Binding-site contacts:
Ligand atom O5 contacts residue ASN86 of chain 1.C at 2.9 Å (h-bond).
Ligand atom O4 contacts residue CYS110 of chain 1.C at 3.4 Å.
Ligand atom O6 contacts residue GLY132 of chain 1.C at 3.5 Å.
Ligand atom C8 contacts residue TRP62 of chain 1.C at 4.1 Å (hydrophobic).
Ligand atom O4 contacts residue TRP84 of chain 1.C at 3.3 Å.
Ligand atom C1 contacts residue ASN86 of chain 1.C at 3.5 Å.
Ligand atom C2 contacts residue CYS110 of chain 1.C at 3.6 Å (hydrophobic).
Ligand atom O6 contacts residue TRP84 of chain 1.C at 4.0 Å.
Ligand atom O4 contacts residue ASN86 of chain 1.C at 2.8 Å (h-bond).
Ligand atom O3 contacts residue GLN135 of chain 1.C at 3.9 Å.
Ligand atom O6 contacts residue TRP84 of chain 1.C at 3.6 Å.
Ligand atom C5 contacts residue TRP156 of chain 1.C at 4.0 Å (hydrophobic).
Ligand atom C3 contacts residue ASP134 of chain 1.C at 4.0 Å.
Ligand atom C5 contacts residue TRP187 of chain 1.C at 3.8 Å (hydrophobic).
Ligand atom C4 contacts residue TRP156 of chain 1.C at 3.5 Å (hydrophobic).
Ligand atom C6 contacts residue TRP187 of chain 1.C at 3.8 Å (hydrophobic).
Ligand atom C3 contacts residue TRP156 of chain 1.C at 3.9 Å (hydrophobic).
Ligand atom C4 contacts residue ASN86 of chain 1.C at 4.0 Å.
Ligand atom O5 contacts residue TRP62 of chain 1.C at 3.5 Å (h-bond).
Ligand atom C4 contacts residue ASP134 of chain 1.C at 3.6 Å.
Ligand atom C7 contacts residue SER87 of chain 1.C at 4.1 Å.
Ligand atom O3 contacts residue ASP134 of chain 1.C at 2.8 Å (salt-bridge).
Ligand atom C6 contacts residue TRP84 of chain 1.C at 3.5 Å (hydrophobic).
Ligand atom O3 contacts residue TRP156 of chain 1.C at 3.9 Å.
Ligand atom C6 contacts residue TRP156 of chain 1.C at 4.1 Å (hydrophobic).
Ligand atom O6 contacts residue GLY108 of chain 1.C at 3.3 Å.
Ligand atom C6 contacts residue TRP84 of chain 1.C at 3.8 Å (hydrophobic).
Ligand atom O6 contacts residue TRP187 of chain 1.C at 3.8 Å.
Ligand atom O6 contacts residue ASN86 of chain 1.C at 3.3 Å (h-bond).
Ligand atom O4 contacts residue GLY132 of chain 1.C at 3.9 Å.
Ligand atom C5 contacts residue TRP187 of chain 1.C at 3.9 Å (hydrophobic).
Ligand atom C2 contacts residue ASN86 of chain 1.C at 4.0 Å.
Ligand atom C8 contacts residue SER87 of chain 1.C at 3.1 Å.
Ligand atom C6 contacts residue GLY132 of chain 1.C at 4.0 Å.
Ligand atom C4 contacts residue TRP187 of chain 1.C at 3.9 Å (hydrophobic).
Ligand atom O3 contacts residue ASN86 of chain 1.C at 3.4 Å (h-bond).
Ligand atom C5 contacts residue ASN86 of chain 1.C at 4.1 Å.
Ligand atom C1 contacts residue TRP62 of chain 1.C at 3.6 Å (hydrophobic).
Ligand atom C8 contacts residue ASN86 of chain 1.C at 3.3 Å.
Ligand atom O4 contacts residue ASP134 of chain 1.C at 2.6 Å (salt-bridge).

Sequence of chain 1.C:
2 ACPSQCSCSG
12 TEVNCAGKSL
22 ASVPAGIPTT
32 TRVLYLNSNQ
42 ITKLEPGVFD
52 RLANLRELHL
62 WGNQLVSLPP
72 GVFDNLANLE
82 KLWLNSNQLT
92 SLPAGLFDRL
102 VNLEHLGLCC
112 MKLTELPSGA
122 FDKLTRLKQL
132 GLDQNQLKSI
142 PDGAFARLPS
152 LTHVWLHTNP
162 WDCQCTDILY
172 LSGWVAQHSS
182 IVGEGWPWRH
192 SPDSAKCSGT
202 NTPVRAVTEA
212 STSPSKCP

A small-molecule ligand and the protein it binds are described below.
Small molecule (SMILES): CC(=O)N[C@@H]1[C@@H](O[C@@H]2O[C@H](CO)[C@H](O)[C@H](O)[C@H]2O)[C@@H](O)[C@@H](CO)O[C@@H]1O